The small molecule below binds the protein below.
Small molecule (SMILES): CC(=O)N[C@@H]1[C@@H](O)[C@H](O)[C@@H](CO)O[C@H]1O

Binding-site contacts:
Ligand atom C8 contacts residue GLN381 of chain 1.B at 3.4 Å.
Ligand atom O5 contacts residue ASN380 of chain 1.B at 2.4 Å (h-bond).
Ligand atom C7 contacts residue GLN381 of chain 1.B at 3.6 Å.
Ligand atom C3 contacts residue ASN380 of chain 1.B at 3.8 Å.
Ligand atom C4 contacts residue ASN380 of chain 1.B at 4.2 Å.
Ligand atom N2 contacts residue GLN381 of chain 1.B at 4.4 Å.
Ligand atom C5 contacts residue ASN380 of chain 1.B at 3.7 Å.
Ligand atom C2 contacts residue ASN380 of chain 1.B at 2.5 Å.
Ligand atom O7 contacts residue ASN380 of chain 1.B at 3.1 Å (h-bond).
Ligand atom C1 contacts residue ASN380 of chain 1.B at 1.4 Å.
Ligand atom C7 contacts residue ASN380 of chain 1.B at 3.5 Å.
Ligand atom N2 contacts residue ASN380 of chain 1.B at 2.9 Å (h-bond).
Ligand atom O7 contacts residue GLN381 of chain 1.B at 3.2 Å (h-bond).

Sequence of chain 1.B:
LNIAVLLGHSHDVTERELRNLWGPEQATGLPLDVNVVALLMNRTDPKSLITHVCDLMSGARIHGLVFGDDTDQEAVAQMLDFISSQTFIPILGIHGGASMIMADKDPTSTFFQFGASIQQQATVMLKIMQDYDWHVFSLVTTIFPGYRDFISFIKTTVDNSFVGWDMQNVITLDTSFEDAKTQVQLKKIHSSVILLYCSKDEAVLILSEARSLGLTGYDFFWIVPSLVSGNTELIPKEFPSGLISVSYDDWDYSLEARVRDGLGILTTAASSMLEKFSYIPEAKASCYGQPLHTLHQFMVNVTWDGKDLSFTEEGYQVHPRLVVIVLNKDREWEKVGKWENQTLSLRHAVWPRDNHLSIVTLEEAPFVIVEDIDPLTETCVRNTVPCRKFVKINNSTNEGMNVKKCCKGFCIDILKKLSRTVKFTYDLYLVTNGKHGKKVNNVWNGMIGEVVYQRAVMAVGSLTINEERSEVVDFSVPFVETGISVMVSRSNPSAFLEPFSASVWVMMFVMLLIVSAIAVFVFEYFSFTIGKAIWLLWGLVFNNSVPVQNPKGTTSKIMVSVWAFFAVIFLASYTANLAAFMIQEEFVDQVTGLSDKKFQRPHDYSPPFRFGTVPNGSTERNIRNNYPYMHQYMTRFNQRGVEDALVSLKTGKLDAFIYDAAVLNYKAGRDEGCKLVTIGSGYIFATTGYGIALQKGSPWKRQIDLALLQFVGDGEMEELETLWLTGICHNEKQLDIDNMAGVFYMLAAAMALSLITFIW